Binding-site contacts:
Ligand atom CG contacts residue LEU1 of chain 2.BA at 1.1 Å (hydrophobic).
Ligand atom CD2 contacts residue LEU1 of chain 2.BA at 1.9 Å (hydrophobic).
Ligand atom CD1 contacts residue GLY157 of chain 2.B at 3.6 Å.
Ligand atom OH contacts residue LEU1 of chain 2.BA at 3.6 Å.
Ligand atom O contacts residue GLY139 of chain 2.B at 2.7 Å (h-bond).
Ligand atom OH contacts residue ALA136 of chain 2.B at 3.3 Å (h-bond).
Ligand atom O contacts residue PRO138 of chain 2.B at 3.6 Å.
Ligand atom N contacts residue SER156 of chain 2.B at 3.5 Å (h-bond).
Ligand atom CE1 contacts residue GLY158 of chain 2.B at 3.6 Å.
Ligand atom OH contacts residue GLY158 of chain 2.B at 3.4 Å.
Ligand atom CA contacts residue SER141 of chain 2.B at 2.5 Å.
Ligand atom OXT contacts residue LEU1 of chain 2.BA at 0.0 Å (h-bond).
Ligand atom CE1 contacts residue LEU1 of chain 2.BA at 1.3 Å (hydrophobic).
Ligand atom CZ contacts residue LEU1 of chain 2.BA at 2.2 Å (hydrophobic).
Ligand atom OXT contacts residue HIS33 of chain 2.B at 2.7 Å (h-bond).
Ligand atom C contacts residue HIS33 of chain 2.B at 3.7 Å.
Ligand atom C contacts residue LEU1 of chain 2.BA at 0.0 Å (hydrophobic).
Ligand atom OXT contacts residue SER141 of chain 2.B at 2.3 Å (h-bond).
Ligand atom C contacts residue SER141 of chain 2.B at 1.7 Å.
Ligand atom O contacts residue SER141 of chain 2.B at 2.4 Å (h-bond).
Ligand atom CB contacts residue GLU137 of chain 2.B at 3.6 Å.
Ligand atom N contacts residue GOL1 of chain 2.DA at 2.4 Å (h-bond).
Ligand atom O contacts residue ASP140 of chain 2.B at 3.7 Å.
Ligand atom CB contacts residue SER141 of chain 2.B at 2.8 Å.
Ligand atom CD1 contacts residue LEU1 of chain 2.BA at 0.4 Å (hydrophobic).
Ligand atom N contacts residue SER141 of chain 2.B at 2.8 Å (h-bond).
Ligand atom N contacts residue LEU1 of chain 2.BA at 0.0 Å (h-bond).
Ligand atom CZ contacts residue ALA136 of chain 2.B at 3.2 Å (hydrophobic).
Ligand atom O contacts residue LEU1 of chain 2.BA at 0.0 Å (h-bond).
Ligand atom OH contacts residue SER159 of chain 2.B at 3.4 Å.
Ligand atom CA contacts residue LEU1 of chain 2.BA at 0.1 Å (hydrophobic).
Ligand atom CE2 contacts residue ALA136 of chain 2.B at 3.7 Å (hydrophobic).
Ligand atom CB contacts residue LEU1 of chain 2.BA at 0.7 Å (hydrophobic).
Ligand atom CD2 contacts residue PRO138 of chain 2.B at 3.4 Å (hydrophobic).
Ligand atom OH contacts residue GLY160 of chain 2.B at 3.2 Å (h-bond).
Ligand atom CD1 contacts residue ALA136 of chain 2.B at 3.7 Å (hydrophobic).
Ligand atom CE1 contacts residue ALA136 of chain 2.B at 3.5 Å (hydrophobic).
Ligand atom CD2 contacts residue GLU137 of chain 2.B at 3.5 Å.
Ligand atom CE2 contacts residue LEU1 of chain 2.BA at 2.4 Å (hydrophobic).
Ligand atom CE1 contacts residue GLY157 of chain 2.B at 3.7 Å.

Sequence of chain 2.B:
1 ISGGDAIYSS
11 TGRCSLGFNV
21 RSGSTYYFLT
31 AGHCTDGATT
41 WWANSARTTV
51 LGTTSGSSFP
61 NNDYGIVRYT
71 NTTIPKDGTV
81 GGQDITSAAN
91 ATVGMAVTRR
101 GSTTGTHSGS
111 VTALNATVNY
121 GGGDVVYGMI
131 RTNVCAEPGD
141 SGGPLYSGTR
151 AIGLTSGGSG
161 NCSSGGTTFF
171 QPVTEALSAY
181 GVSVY

This small molecule binds to this protein.
Small molecule (SMILES): N[C@@H](Cc1ccc(O)cc1)C(=O)O